Binding-site contacts:
Ligand atom O5 contacts residue ASN67 of chain 1.A at 2.4 Å (h-bond).
Ligand atom C4 contacts residue ASN67 of chain 1.A at 4.2 Å.
Ligand atom C1 contacts residue ASN67 of chain 1.A at 1.4 Å.
Ligand atom N2 contacts residue ASN67 of chain 1.A at 3.1 Å (h-bond).
Ligand atom C3 contacts residue ASN67 of chain 1.A at 3.7 Å.
Ligand atom C7 contacts residue ASN67 of chain 1.A at 3.8 Å.
Ligand atom O6 contacts residue SER69 of chain 1.A at 3.2 Å (h-bond).
Ligand atom C6 contacts residue SER69 of chain 1.A at 3.8 Å.
Ligand atom O5 contacts residue SER69 of chain 1.A at 3.8 Å.
Ligand atom C5 contacts residue ASN67 of chain 1.A at 3.6 Å.
Ligand atom O4 contacts residue SER69 of chain 1.A at 4.3 Å.
Ligand atom C7 contacts residue THR108 of chain 1.A at 4.2 Å.
Ligand atom O3 contacts residue ASN67 of chain 1.A at 4.1 Å.
Ligand atom O7 contacts residue ASN67 of chain 1.A at 4.0 Å.
Ligand atom C5 contacts residue SER69 of chain 1.A at 3.4 Å.
Ligand atom C1 contacts residue SER69 of chain 1.A at 3.9 Å.
Ligand atom C8 contacts residue THR108 of chain 1.A at 3.8 Å.
Ligand atom C2 contacts residue ASN67 of chain 1.A at 2.4 Å.

Sequence of chain 1.A:
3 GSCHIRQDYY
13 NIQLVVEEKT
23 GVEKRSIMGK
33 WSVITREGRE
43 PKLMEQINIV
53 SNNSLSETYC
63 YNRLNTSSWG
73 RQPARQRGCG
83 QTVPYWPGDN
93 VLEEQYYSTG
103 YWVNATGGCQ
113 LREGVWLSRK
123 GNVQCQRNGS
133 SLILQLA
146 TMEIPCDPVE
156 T

A small-molecule ligand and the protein it binds are described below.
Small molecule (SMILES): CC(=O)N[C@@H]1[C@@H](O)[C@H](O)[C@@H](CO)O[C@H]1O